Sequence of chain 20.A:
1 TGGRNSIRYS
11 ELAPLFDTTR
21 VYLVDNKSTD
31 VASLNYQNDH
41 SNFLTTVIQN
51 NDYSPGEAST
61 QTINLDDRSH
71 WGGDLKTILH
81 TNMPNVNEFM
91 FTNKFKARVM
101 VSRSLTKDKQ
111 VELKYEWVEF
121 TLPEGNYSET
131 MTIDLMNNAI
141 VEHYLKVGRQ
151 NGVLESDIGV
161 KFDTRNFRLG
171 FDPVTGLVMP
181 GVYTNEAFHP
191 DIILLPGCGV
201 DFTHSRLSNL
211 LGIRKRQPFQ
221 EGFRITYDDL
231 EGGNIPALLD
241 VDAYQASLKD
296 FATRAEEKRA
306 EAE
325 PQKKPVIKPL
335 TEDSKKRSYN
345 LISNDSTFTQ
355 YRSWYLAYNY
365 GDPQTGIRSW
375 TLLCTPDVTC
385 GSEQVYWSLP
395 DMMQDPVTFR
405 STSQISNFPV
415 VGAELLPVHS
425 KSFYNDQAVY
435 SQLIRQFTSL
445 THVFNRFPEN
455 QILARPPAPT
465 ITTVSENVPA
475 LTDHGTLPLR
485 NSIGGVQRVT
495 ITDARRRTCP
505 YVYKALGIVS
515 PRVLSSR

This protein binds this small molecule.
Small molecule (SMILES): CCCCCCCCCCCC[N+](C)(C)CCCS(=O)(=O)O

Binding-site contacts:
Ligand atom C15 contacts residue ARG224 of chain 20.A at 3.3 Å.
Ligand atom C3 contacts residue ARG224 of chain 20.A at 3.5 Å.
Ligand atom C13 contacts residue ARG224 of chain 20.A at 4.1 Å.
Ligand atom O3S contacts residue THR226 of chain 20.A at 4.0 Å.
Ligand atom O1S contacts residue THR226 of chain 20.A at 4.3 Å.
Ligand atom C1 contacts residue ARG98 of chain 20.A at 3.2 Å.
Ligand atom N1 contacts residue ARG224 of chain 20.A at 4.2 Å.
Ligand atom S1 contacts residue ARG98 of chain 20.A at 4.4 Å.
Ligand atom C2 contacts residue ARG224 of chain 20.A at 3.8 Å.
Ligand atom O1S contacts residue ASP228 of chain 20.A at 3.6 Å.
Ligand atom C3 contacts residue TRP117 of chain 20.A at 3.5 Å (hydrophobic).
Ligand atom C16 contacts residue TRP117 of chain 20.A at 3.7 Å (hydrophobic).
Ligand atom O1S contacts residue ARG98 of chain 20.A at 3.6 Å.
Ligand atom C2 contacts residue ARG98 of chain 20.A at 3.4 Å.
Ligand atom C3 contacts residue ARG98 of chain 20.A at 3.2 Å.
Ligand atom N1 contacts residue TRP117 of chain 20.A at 4.1 Å.
Ligand atom C1 contacts residue ARG224 of chain 20.A at 3.8 Å.
Ligand atom C16 contacts residue ARG224 of chain 20.A at 4.0 Å.
Ligand atom C15 contacts residue TRP117 of chain 20.A at 4.2 Å (hydrophobic).
Ligand atom N1 contacts residue ARG98 of chain 20.A at 4.3 Å.
Ligand atom C14 contacts residue ARG224 of chain 20.A at 4.5 Å.